This protein binds this small molecule.
Small molecule (SMILES): CC(C)[C@H](NC(=O)[C@H](CCCN=C(N)N)NC(=O)[C@@H](N)CCC(=O)O)C(=O)N[C@H](C=O)CCCCN

Sequence of chain 48.B:
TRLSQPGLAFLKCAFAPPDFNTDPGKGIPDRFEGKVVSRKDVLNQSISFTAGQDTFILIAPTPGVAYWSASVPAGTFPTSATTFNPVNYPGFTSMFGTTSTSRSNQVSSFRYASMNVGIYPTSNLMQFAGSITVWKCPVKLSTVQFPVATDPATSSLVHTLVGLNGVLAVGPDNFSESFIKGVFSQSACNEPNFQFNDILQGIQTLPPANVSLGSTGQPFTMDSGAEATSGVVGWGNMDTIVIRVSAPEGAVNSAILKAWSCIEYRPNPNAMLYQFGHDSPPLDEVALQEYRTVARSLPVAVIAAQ

Binding-site contacts:
Ligand atom CG2 contacts residue PHE76 of chain 48.B at 3.8 Å (hydrophobic).